Binding-site contacts:
Ligand atom C5 contacts residue ASN1147 of chain 18.B at 3.7 Å.
Ligand atom C2 contacts residue ASN1147 of chain 18.B at 2.5 Å.
Ligand atom C8 contacts residue ASN1147 of chain 18.B at 3.5 Å.
Ligand atom C4 contacts residue ASN1147 of chain 18.B at 4.2 Å.
Ligand atom C7 contacts residue ASN1147 of chain 18.B at 3.1 Å.
Ligand atom N2 contacts residue ASN1147 of chain 18.B at 2.6 Å (h-bond).
Ligand atom O5 contacts residue ASN1147 of chain 18.B at 2.4 Å (h-bond).
Ligand atom O6 contacts residue HIS1176 of chain 18.B at 3.2 Å (h-bond).
Ligand atom C1 contacts residue ASN1147 of chain 18.B at 1.4 Å.
Ligand atom C3 contacts residue ASN1147 of chain 18.B at 3.8 Å.
Ligand atom O7 contacts residue ASN1147 of chain 18.B at 3.9 Å.

Sequence of chain 18.B:
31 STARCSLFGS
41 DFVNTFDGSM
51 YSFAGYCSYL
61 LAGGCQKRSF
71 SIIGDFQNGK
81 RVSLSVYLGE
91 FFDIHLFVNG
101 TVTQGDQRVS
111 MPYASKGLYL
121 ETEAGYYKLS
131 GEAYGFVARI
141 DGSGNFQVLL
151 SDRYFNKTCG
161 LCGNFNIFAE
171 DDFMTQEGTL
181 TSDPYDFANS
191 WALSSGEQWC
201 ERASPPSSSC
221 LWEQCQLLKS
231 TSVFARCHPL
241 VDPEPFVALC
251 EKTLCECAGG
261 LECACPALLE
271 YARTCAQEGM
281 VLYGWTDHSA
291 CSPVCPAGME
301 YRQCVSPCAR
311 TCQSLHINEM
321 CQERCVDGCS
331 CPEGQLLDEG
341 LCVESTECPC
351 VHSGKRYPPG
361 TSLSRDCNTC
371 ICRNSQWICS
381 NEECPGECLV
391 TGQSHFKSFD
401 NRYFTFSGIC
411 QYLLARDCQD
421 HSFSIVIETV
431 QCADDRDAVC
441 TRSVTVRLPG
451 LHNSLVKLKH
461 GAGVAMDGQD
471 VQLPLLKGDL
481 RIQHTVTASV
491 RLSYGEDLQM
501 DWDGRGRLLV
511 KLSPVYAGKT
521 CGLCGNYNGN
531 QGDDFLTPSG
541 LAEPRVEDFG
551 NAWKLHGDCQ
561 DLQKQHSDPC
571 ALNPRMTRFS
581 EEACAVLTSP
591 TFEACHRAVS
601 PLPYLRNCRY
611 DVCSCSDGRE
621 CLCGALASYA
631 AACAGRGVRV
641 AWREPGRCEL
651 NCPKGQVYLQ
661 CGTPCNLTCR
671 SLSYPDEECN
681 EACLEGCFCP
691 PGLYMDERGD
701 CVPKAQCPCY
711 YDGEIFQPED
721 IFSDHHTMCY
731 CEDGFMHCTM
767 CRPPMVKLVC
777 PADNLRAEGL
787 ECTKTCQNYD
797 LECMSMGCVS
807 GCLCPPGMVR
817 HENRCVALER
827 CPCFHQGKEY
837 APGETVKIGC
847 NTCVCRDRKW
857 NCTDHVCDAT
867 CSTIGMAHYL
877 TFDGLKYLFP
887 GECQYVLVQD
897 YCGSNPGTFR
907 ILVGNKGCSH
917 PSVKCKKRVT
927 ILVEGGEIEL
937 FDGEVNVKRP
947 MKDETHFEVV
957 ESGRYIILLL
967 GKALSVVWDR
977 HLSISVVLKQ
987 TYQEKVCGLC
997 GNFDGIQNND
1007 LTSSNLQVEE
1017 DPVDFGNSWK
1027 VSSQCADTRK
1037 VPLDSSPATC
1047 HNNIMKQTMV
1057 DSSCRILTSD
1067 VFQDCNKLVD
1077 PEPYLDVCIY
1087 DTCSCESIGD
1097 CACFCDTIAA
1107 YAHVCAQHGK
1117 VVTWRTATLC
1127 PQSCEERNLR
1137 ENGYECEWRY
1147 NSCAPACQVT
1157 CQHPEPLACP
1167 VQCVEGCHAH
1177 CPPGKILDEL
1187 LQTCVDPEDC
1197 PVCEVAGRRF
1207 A

The small molecule below binds the protein below.
Small molecule (SMILES): CC(=O)N[C@@H]1[C@@H](O)[C@H](O)[C@@H](CO)O[C@H]1O